Sequence of chain 1.C:
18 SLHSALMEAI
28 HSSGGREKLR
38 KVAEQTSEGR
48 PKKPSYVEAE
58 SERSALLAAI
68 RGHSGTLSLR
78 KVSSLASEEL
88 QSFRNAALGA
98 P

Sequence of chain 1.B:
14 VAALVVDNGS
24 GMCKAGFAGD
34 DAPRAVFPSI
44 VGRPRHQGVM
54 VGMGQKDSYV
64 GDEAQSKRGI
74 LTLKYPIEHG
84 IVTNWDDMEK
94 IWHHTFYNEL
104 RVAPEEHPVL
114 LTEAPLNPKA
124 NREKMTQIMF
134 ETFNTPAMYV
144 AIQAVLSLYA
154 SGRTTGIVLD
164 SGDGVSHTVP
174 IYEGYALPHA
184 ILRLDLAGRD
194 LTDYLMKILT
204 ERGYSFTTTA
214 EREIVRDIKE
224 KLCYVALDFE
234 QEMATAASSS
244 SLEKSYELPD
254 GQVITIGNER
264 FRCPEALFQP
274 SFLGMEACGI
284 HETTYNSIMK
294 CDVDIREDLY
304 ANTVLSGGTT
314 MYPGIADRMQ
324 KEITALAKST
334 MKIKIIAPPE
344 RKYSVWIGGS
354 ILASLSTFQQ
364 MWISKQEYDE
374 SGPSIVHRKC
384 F

A small-molecule ligand and the protein it binds are described below.
Small molecule (SMILES): Nc1ncnc2c1ncn2[C@@H]1O[C@H](CO[P](=O)(O)O[P](=O)(O)NP(=O)(O)O)[C@@H](O)[C@H]1O

Binding-site contacts:
Ligand atom N3B contacts residue GLY24 of chain 1.B at 3.2 Å (h-bond).
Ligand atom PG contacts residue MG1 of chain 1.J at 3.3 Å.
Ligand atom O3G contacts residue MG1 of chain 1.J at 3.5 Å.
Ligand atom O2' contacts residue GLU223 of chain 1.B at 3.0 Å (salt-bridge).
Ligand atom O1G contacts residue GLY167 of chain 1.B at 3.4 Å (h-bond).
Ligand atom O1A contacts residue GLY311 of chain 1.B at 2.9 Å (h-bond).
Ligand atom N6 contacts residue MET314 of chain 1.B at 3.5 Å.
Ligand atom C2 contacts residue TYR315 of chain 1.B at 3.5 Å (hydrophobic).
Ligand atom N3 contacts residue GLY311 of chain 1.B at 3.4 Å (h-bond).
Ligand atom O1B contacts residue LYS27 of chain 1.B at 3.1 Å (salt-bridge).
Ligand atom N3B contacts residue ASP166 of chain 1.B at 3.5 Å.
Ligand atom PB contacts residue MG1 of chain 1.J at 3.4 Å.
Ligand atom O3G contacts residue GLY22 of chain 1.B at 3.4 Å.
Ligand atom O1G contacts residue ASP166 of chain 1.B at 3.4 Å (salt-bridge).
Ligand atom N3B contacts residue SER23 of chain 1.B at 2.9 Å (h-bond).
Ligand atom C8 contacts residue LYS345 of chain 1.B at 3.4 Å.
Ligand atom O1B contacts residue MG1 of chain 1.J at 2.1 Å.
Ligand atom C3' contacts residue ASP166 of chain 1.B at 3.3 Å.
Ligand atom O3A contacts residue ASP166 of chain 1.B at 3.3 Å (salt-bridge).
Ligand atom O3G contacts residue SER23 of chain 1.B at 2.9 Å (h-bond).
Ligand atom C4 contacts residue GLY311 of chain 1.B at 3.1 Å.
Ligand atom C5 contacts residue GLY311 of chain 1.B at 3.4 Å.
Ligand atom O2G contacts residue MG1 of chain 1.J at 2.3 Å.
Ligand atom O3' contacts residue ASP166 of chain 1.B at 3.1 Å (salt-bridge).
Ligand atom C5' contacts residue ASP166 of chain 1.B at 3.5 Å.
Ligand atom O2G contacts residue GLY165 of chain 1.B at 3.3 Å.
Ligand atom C5' contacts residue ALA97 of chain 1.C at 3.4 Å (hydrophobic).
Ligand atom N9 contacts residue GLY311 of chain 1.B at 3.5 Å (h-bond).
Ligand atom O2B contacts residue GLY24 of chain 1.B at 3.3 Å (h-bond).
Ligand atom PG contacts residue SER23 of chain 1.B at 3.5 Å.
Ligand atom O2B contacts residue MET25 of chain 1.B at 2.7 Å (h-bond).
Ligand atom O3' contacts residue GLY191 of chain 1.B at 3.3 Å.
Ligand atom O2A contacts residue LYS27 of chain 1.B at 3.1 Å (salt-bridge).
Ligand atom O2B contacts residue LYS27 of chain 1.B at 3.1 Å (salt-bridge).
Ligand atom C2' contacts residue GLU223 of chain 1.B at 3.5 Å.
Ligand atom O2' contacts residue LYS222 of chain 1.B at 2.8 Å (salt-bridge).
Ligand atom O3' contacts residue LYS222 of chain 1.B at 3.5 Å (salt-bridge).
Ligand atom N7 contacts residue LYS345 of chain 1.B at 3.4 Å (salt-bridge).
Ligand atom O4' contacts residue GLY311 of chain 1.B at 3.4 Å.
Ligand atom O1G contacts residue SER23 of chain 1.B at 3.1 Å (h-bond).